The small molecule below binds the protein below.
Small molecule (SMILES): CC(=O)N[C@@H]1[C@@H](O)[C@H](O)[C@@H](CO)O[C@H]1O

Sequence of chain 1.F:
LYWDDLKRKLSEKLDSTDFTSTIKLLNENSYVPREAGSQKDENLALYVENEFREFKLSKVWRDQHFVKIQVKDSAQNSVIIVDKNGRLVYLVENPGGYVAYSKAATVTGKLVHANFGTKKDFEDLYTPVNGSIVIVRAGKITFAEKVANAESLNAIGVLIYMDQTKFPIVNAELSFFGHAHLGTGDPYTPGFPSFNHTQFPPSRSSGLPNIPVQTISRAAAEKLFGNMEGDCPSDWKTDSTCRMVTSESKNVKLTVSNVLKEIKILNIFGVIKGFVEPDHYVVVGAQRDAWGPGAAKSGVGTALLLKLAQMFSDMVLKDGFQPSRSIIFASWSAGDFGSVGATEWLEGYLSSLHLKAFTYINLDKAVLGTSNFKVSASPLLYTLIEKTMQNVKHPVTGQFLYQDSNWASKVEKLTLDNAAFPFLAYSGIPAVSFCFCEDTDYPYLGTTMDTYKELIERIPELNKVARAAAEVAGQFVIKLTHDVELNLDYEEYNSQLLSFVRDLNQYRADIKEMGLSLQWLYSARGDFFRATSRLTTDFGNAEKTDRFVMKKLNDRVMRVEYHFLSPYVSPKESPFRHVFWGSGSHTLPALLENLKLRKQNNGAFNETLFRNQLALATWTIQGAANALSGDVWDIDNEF

Binding-site contacts:
Ligand atom C6 contacts residue ASN612 of chain 1.F at 4.4 Å.
Ligand atom O7 contacts residue ASN606 of chain 1.F at 2.8 Å (h-bond).
Ligand atom C6 contacts residue LEU609 of chain 1.F at 4.5 Å (hydrophobic).
Ligand atom C4 contacts residue ASN606 of chain 1.F at 4.3 Å.
Ligand atom O6 contacts residue LEU609 of chain 1.F at 3.9 Å.
Ligand atom C1 contacts residue LEU609 of chain 1.F at 4.2 Å (hydrophobic).
Ligand atom C1 contacts residue ASN606 of chain 1.F at 1.5 Å.
Ligand atom C7 contacts residue ASN606 of chain 1.F at 3.0 Å.
Ligand atom C3 contacts residue ASN606 of chain 1.F at 3.8 Å.
Ligand atom O5 contacts residue LEU609 of chain 1.F at 3.6 Å.
Ligand atom C8 contacts residue ASN606 of chain 1.F at 4.2 Å.
Ligand atom N2 contacts residue ASN606 of chain 1.F at 2.8 Å (h-bond).
Ligand atom C2 contacts residue ASN606 of chain 1.F at 2.5 Å.
Ligand atom O5 contacts residue ASN606 of chain 1.F at 2.4 Å (h-bond).
Ligand atom C5 contacts residue ASN606 of chain 1.F at 3.7 Å.